Sequence of chain 2.G:
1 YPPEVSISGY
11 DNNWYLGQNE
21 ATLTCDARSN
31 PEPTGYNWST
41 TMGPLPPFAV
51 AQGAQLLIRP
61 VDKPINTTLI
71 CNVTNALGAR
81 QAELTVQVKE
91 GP

Binding-site contacts:
Ligand atom C3 contacts residue ASN66 of chain 2.G at 3.6 Å.
Ligand atom C1 contacts residue ASN66 of chain 2.G at 1.4 Å.
Ligand atom N2 contacts residue PRO64 of chain 2.G at 4.3 Å.
Ligand atom C7 contacts residue PRO64 of chain 2.G at 3.8 Å (hydrophobic).
Ligand atom C5 contacts residue ASN66 of chain 2.G at 3.5 Å.
Ligand atom N2 contacts residue ILE65 of chain 2.G at 4.4 Å.
Ligand atom N2 contacts residue ASN66 of chain 2.G at 2.8 Å (h-bond).
Ligand atom C7 contacts residue ASN66 of chain 2.G at 4.0 Å.
Ligand atom O7 contacts residue ASN66 of chain 2.G at 4.3 Å.
Ligand atom C4 contacts residue ASN66 of chain 2.G at 4.0 Å.
Ligand atom C2 contacts residue ASN66 of chain 2.G at 2.2 Å.
Ligand atom O7 contacts residue PRO64 of chain 2.G at 3.9 Å.
Ligand atom O5 contacts residue ASN66 of chain 2.G at 2.2 Å (h-bond).
Ligand atom C8 contacts residue PRO64 of chain 2.G at 3.4 Å (hydrophobic).
Ligand atom C8 contacts residue GLN87 of chain 2.G at 4.5 Å.

The protein below binds the small molecule below.
Small molecule (SMILES): CC(=O)N[C@H]1[C@H](O[C@H]2[C@H](O)[C@@H](NC(C)=O)CO[C@@H]2CO[C@@H]2O[C@@H](C)[C@@H](O)[C@@H](O)[C@@H]2O)O[C@H](CO)[C@@H](O[C@@H]2O[C@H](CO)[C@@H](O)[C@H](O)[C@@H]2O)[C@@H]1O